A protein and the small-molecule ligand that binds it are described below.
Small molecule (SMILES): CC[C@H](C)[C@H](NC(=O)[C@@H](N)CC(=O)O)C(=O)N[C@@H](CC(N)=O)C(=O)N[C@@H](Cc1ccccc1)C(=O)N[C@@H](CO)C(=O)N[C@@H](CO)C(=O)N[C@H](C=O)CC(C)C

Sequence of chain 56.U:
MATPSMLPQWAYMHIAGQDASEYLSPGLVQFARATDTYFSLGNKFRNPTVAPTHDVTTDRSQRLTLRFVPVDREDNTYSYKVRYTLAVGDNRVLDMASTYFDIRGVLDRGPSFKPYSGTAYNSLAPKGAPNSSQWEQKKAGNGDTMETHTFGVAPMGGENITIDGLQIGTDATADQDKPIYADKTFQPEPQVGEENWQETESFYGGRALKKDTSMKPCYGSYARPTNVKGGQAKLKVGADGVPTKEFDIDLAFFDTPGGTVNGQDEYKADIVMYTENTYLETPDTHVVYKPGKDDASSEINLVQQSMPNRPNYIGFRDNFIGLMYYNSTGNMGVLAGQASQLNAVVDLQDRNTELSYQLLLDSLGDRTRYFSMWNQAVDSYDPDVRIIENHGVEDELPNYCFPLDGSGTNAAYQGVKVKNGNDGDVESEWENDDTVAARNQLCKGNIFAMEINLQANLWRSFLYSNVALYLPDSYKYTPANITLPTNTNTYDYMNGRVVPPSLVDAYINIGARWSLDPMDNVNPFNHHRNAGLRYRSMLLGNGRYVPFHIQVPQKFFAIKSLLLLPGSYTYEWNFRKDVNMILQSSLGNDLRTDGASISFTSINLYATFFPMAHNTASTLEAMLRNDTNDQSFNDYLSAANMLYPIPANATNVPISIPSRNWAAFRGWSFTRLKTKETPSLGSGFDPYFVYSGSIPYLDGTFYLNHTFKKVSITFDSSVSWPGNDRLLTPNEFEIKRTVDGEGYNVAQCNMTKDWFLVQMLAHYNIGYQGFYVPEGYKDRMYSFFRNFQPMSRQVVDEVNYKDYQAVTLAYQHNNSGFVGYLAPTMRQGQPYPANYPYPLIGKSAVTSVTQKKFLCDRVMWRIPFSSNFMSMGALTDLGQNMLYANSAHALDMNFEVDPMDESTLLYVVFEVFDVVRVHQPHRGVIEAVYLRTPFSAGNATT

Binding-site contacts:
Ligand atom O contacts residue ARG666 of chain 56.T at 3.1 Å (salt-bridge).
Ligand atom O contacts residue TYR636 of chain 56.T at 3.5 Å (h-bond).
Ligand atom OD1 contacts residue ARG862 of chain 56.T at 3.1 Å.
Ligand atom O contacts residue ASN47 of chain 56.U at 3.3 Å (h-bond).
Ligand atom C contacts residue GLU911 of chain 56.T at 3.3 Å.
Ligand atom O contacts residue TYR636 of chain 56.T at 3.1 Å (h-bond).
Ligand atom CD1 contacts residue LEU637 of chain 56.T at 3.7 Å (hydrophobic).
Ligand atom O contacts residue GLY42 of chain 56.U at 2.9 Å (h-bond).
Ligand atom N contacts residue SER871 of chain 56.T at 3.5 Å (h-bond).
Ligand atom CE1 contacts residue ASN634 of chain 56.T at 3.4 Å.
Ligand atom N contacts residue ARG46 of chain 56.U at 3.5 Å (salt-bridge).
Ligand atom CA contacts residue PHE45 of chain 56.U at 3.6 Å (hydrophobic).
Ligand atom CG2 contacts residue LEU637 of chain 56.T at 3.8 Å (hydrophobic).
Ligand atom CZ contacts residue PHE633 of chain 56.T at 3.7 Å (hydrophobic).
Ligand atom CG1 contacts residue GLU911 of chain 56.T at 3.7 Å.
Ligand atom OD2 contacts residue SER871 of chain 56.T at 3.2 Å (h-bond).
Ligand atom OD2 contacts residue PRO864 of chain 56.T at 3.7 Å.
Ligand atom N contacts residue ASN47 of chain 56.U at 3.8 Å.
Ligand atom CD1 contacts residue ASN634 of chain 56.T at 3.6 Å.
Ligand atom CG2 contacts residue TYR636 of chain 56.T at 3.4 Å (hydrophobic).
Ligand atom CD1 contacts residue ALA20 of chain 56.U at 3.7 Å (hydrophobic).
Ligand atom N contacts residue TYR636 of chain 56.T at 3.8 Å.
Ligand atom CZ contacts residue ASN634 of chain 56.T at 3.8 Å.
Ligand atom ND2 contacts residue ARG666 of chain 56.T at 3.4 Å (salt-bridge).
Ligand atom CB contacts residue GLY42 of chain 56.U at 3.7 Å.
Ligand atom C contacts residue GLY42 of chain 56.U at 3.5 Å.
Ligand atom OD1 contacts residue ALA874 of chain 56.T at 3.7 Å.
Ligand atom O contacts residue ARG46 of chain 56.U at 3.5 Å (salt-bridge).
Ligand atom N contacts residue PHE45 of chain 56.U at 3.4 Å (h-bond).
Ligand atom CA contacts residue TYR636 of chain 56.T at 3.7 Å (hydrophobic).
Ligand atom CA contacts residue GLU911 of chain 56.T at 3.8 Å.
Ligand atom CA contacts residue GLY42 of chain 56.U at 3.6 Å.
Ligand atom N contacts residue GLY42 of chain 56.U at 3.2 Å (h-bond).
Ligand atom CD1 contacts residue ARG33 of chain 56.U at 3.8 Å.
Ligand atom OD1 contacts residue ALA762 of chain 56.T at 3.5 Å.
Ligand atom O contacts residue GLU911 of chain 56.T at 3.1 Å (salt-bridge).
Ligand atom CB contacts residue GLY42 of chain 56.U at 3.5 Å.
Ligand atom CB contacts residue PHE45 of chain 56.U at 3.3 Å (hydrophobic).
Ligand atom CA contacts residue ASN47 of chain 56.U at 3.8 Å.
Ligand atom CD1 contacts residue SER21 of chain 56.U at 3.6 Å.

Sequence of chain 56.T:
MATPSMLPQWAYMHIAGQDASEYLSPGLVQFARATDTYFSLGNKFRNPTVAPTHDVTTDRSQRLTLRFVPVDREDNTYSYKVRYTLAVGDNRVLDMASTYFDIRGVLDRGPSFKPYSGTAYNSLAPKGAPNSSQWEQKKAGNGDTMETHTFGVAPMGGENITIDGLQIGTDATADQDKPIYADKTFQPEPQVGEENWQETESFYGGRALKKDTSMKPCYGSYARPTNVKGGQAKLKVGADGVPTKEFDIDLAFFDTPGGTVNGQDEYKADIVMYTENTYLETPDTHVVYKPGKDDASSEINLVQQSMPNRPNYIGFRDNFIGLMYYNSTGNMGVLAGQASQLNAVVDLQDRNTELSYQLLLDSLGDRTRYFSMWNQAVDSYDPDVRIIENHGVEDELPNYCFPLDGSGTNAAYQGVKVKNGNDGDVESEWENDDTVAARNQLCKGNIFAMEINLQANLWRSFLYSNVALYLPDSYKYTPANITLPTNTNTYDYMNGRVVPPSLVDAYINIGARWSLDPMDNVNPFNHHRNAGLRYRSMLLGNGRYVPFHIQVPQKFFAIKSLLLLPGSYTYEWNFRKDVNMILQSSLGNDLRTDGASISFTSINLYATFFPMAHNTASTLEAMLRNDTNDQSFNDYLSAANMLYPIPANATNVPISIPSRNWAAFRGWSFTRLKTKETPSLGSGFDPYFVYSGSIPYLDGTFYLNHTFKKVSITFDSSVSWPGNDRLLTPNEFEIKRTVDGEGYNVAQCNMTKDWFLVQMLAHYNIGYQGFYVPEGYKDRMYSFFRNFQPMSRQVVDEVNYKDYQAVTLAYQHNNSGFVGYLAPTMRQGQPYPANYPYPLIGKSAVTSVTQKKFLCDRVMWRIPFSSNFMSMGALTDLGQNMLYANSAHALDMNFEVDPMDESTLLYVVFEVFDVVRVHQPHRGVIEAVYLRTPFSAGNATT